Binding-site contacts:
Ligand atom C5 contacts residue SER284 of chain 4.E at 4.5 Å.
Ligand atom C6 contacts residue ASN318 of chain 4.E at 3.3 Å.
Ligand atom O6 contacts residue ASN318 of chain 4.E at 3.3 Å.
Ligand atom O6 contacts residue SER284 of chain 4.E at 2.9 Å (h-bond).
Ligand atom C6 contacts residue SER284 of chain 4.E at 3.2 Å.
Ligand atom O5 contacts residue SER284 of chain 4.E at 4.4 Å.
Ligand atom O4 contacts residue ASN318 of chain 4.E at 4.4 Å.

A protein and the small-molecule ligand that binds it are described below.
Small molecule (SMILES): CC(=O)N[C@@H]1[C@@H](O)[C@H](O)[C@@H](CO)O[C@H]1O

Sequence of chain 4.E:
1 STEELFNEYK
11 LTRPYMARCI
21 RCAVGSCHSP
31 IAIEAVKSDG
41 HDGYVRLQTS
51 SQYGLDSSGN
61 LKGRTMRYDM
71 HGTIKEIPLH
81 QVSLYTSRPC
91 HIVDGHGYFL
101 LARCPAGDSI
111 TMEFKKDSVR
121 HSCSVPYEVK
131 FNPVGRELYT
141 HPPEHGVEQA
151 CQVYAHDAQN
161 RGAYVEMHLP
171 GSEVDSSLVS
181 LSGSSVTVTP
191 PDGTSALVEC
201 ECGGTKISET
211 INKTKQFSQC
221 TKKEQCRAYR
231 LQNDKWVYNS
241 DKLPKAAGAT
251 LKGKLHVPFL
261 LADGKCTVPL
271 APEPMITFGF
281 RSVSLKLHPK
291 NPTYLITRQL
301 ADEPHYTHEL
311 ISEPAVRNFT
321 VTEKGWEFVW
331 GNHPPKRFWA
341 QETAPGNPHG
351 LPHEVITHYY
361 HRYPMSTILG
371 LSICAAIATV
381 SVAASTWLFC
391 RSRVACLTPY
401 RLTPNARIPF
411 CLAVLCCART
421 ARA